The protein below binds the small molecule below.
Small molecule (SMILES): O=C(Nc1nc2cccc(-c3ccc(CN4CCS(=O)(=O)CC4)cc3)n2n1)C1CC1

Binding-site contacts:
Ligand atom C16 contacts residue LEU144 of chain 1.A at 3.7 Å (hydrophobic).
Ligand atom C16 contacts residue VAL72 of chain 1.A at 3.8 Å (hydrophobic).
Ligand atom N23 contacts residue TYR92 of chain 1.A at 3.4 Å.
Ligand atom C17 contacts residue GLU91 of chain 1.A at 3.1 Å.
Ligand atom C11 contacts residue LEU144 of chain 1.A at 3.9 Å (hydrophobic).
Ligand atom O30 contacts residue GLY22 of chain 1.A at 3.3 Å.
Ligand atom O30 contacts residue VAL24 of chain 1.A at 3.4 Å.
Ligand atom C18 contacts residue LEU144 of chain 1.A at 3.6 Å (hydrophobic).
Ligand atom O25 contacts residue GLY96 of chain 1.A at 3.6 Å.
Ligand atom C17 contacts residue LEU144 of chain 1.A at 3.6 Å (hydrophobic).
Ligand atom O29 contacts residue GLY22 of chain 1.A at 3.8 Å.
Ligand atom N19 contacts residue LEU144 of chain 1.A at 3.7 Å.
Ligand atom C10 contacts residue GLY154 of chain 1.A at 3.7 Å.
Ligand atom N20 contacts residue LEU144 of chain 1.A at 3.6 Å.
Ligand atom C15 contacts residue GLY154 of chain 1.A at 3.6 Å.
Ligand atom C12 contacts residue VAL24 of chain 1.A at 3.8 Å (hydrophobic).
Ligand atom C16 contacts residue ALA41 of chain 1.A at 3.9 Å (hydrophobic).
Ligand atom C2 contacts residue GLY17 of chain 1.A at 3.4 Å.
Ligand atom N23 contacts residue LEU93 of chain 1.A at 2.8 Å (h-bond).
Ligand atom C27 contacts residue GLY96 of chain 1.A at 3.2 Å.
Ligand atom N22 contacts residue LEU93 of chain 1.A at 3.2 Å (h-bond).
Ligand atom C21 contacts residue LEU16 of chain 1.A at 3.7 Å (hydrophobic).
Ligand atom C14 contacts residue LEU144 of chain 1.A at 3.7 Å (hydrophobic).
Ligand atom N20 contacts residue LEU16 of chain 1.A at 3.8 Å.
Ligand atom C1 contacts residue GLY17 of chain 1.A at 3.4 Å.
Ligand atom O30 contacts residue LYS43 of chain 1.A at 3.5 Å.
Ligand atom C26 contacts residue GLY96 of chain 1.A at 3.5 Å.
Ligand atom C21 contacts residue LEU93 of chain 1.A at 3.6 Å (hydrophobic).
Ligand atom O30 contacts residue SER23 of chain 1.A at 3.1 Å (h-bond).
Ligand atom C24 contacts residue LEU93 of chain 1.A at 3.5 Å (hydrophobic).
Ligand atom C4 contacts residue ASP155 of chain 1.A at 3.3 Å.
Ligand atom C15 contacts residue LEU144 of chain 1.A at 3.7 Å (hydrophobic).
Ligand atom S3 contacts residue GLY22 of chain 1.A at 3.9 Å.
Ligand atom C26 contacts residue LEU93 of chain 1.A at 3.6 Å (hydrophobic).
Ligand atom N22 contacts residue TYR92 of chain 1.A at 3.8 Å.
Ligand atom C17 contacts residue ALA41 of chain 1.A at 3.4 Å (hydrophobic).
Ligand atom C24 contacts residue GLY96 of chain 1.A at 3.5 Å.
Ligand atom C18 contacts residue ALA41 of chain 1.A at 3.7 Å (hydrophobic).
Ligand atom C16 contacts residue MET90 of chain 1.A at 3.7 Å (hydrophobic).
Ligand atom C28 contacts residue LEU16 of chain 1.A at 3.7 Å (hydrophobic).

Sequence of chain 1.A:
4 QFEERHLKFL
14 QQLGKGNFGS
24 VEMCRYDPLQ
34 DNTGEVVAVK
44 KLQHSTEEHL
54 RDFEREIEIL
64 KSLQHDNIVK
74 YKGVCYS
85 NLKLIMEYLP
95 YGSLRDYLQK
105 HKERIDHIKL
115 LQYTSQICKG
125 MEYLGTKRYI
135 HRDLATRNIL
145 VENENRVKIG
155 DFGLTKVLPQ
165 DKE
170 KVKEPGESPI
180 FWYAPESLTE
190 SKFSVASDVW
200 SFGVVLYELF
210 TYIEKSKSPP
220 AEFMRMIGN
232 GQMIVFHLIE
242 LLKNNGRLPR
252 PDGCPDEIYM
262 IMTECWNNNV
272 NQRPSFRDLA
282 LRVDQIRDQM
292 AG